Binding-site contacts:
Ligand atom C2 contacts residue ASN158 of chain 1.B at 2.6 Å.
Ligand atom C3 contacts residue TRP215 of chain 1.A at 4.3 Å (hydrophobic).
Ligand atom C7 contacts residue ASN158 of chain 1.B at 3.6 Å.
Ligand atom O5 contacts residue TRP215 of chain 1.A at 3.9 Å.
Ligand atom C2 contacts residue TRP215 of chain 1.A at 3.9 Å (hydrophobic).
Ligand atom N2 contacts residue SER212 of chain 1.A at 3.4 Å (h-bond).
Ligand atom C8 contacts residue SER212 of chain 1.A at 3.5 Å.
Ligand atom C1 contacts residue SER212 of chain 1.A at 4.2 Å.
Ligand atom C7 contacts residue TRP215 of chain 1.A at 4.0 Å (hydrophobic).
Ligand atom C8 contacts residue THR180 of chain 1.A at 4.2 Å.
Ligand atom O7 contacts residue ASN158 of chain 1.B at 3.7 Å.
Ligand atom C1 contacts residue ASN158 of chain 1.B at 1.5 Å.
Ligand atom C7 contacts residue PRO214 of chain 1.A at 4.3 Å (hydrophobic).
Ligand atom C5 contacts residue ASN158 of chain 1.B at 3.6 Å.
Ligand atom O5 contacts residue TRP215 of chain 1.A at 4.2 Å.
Ligand atom C8 contacts residue PRO214 of chain 1.A at 4.3 Å (hydrophobic).
Ligand atom C1 contacts residue TRP215 of chain 1.A at 4.5 Å (hydrophobic).
Ligand atom C5 contacts residue LEU237 of chain 1.B at 4.2 Å (hydrophobic).
Ligand atom C7 contacts residue SER212 of chain 1.A at 3.8 Å.
Ligand atom C4 contacts residue ASN158 of chain 1.B at 4.2 Å.
Ligand atom C3 contacts residue TRP215 of chain 1.A at 4.1 Å (hydrophobic).
Ligand atom C8 contacts residue ILE235 of chain 1.B at 4.0 Å (hydrophobic).
Ligand atom O7 contacts residue ARG213 of chain 1.A at 4.0 Å.
Ligand atom C6 contacts residue TRP215 of chain 1.A at 3.8 Å (hydrophobic).
Ligand atom C2 contacts residue TRP215 of chain 1.A at 4.3 Å (hydrophobic).
Ligand atom C5 contacts residue TRP215 of chain 1.A at 4.0 Å (hydrophobic).
Ligand atom O7 contacts residue TRP215 of chain 1.A at 3.0 Å (h-bond).
Ligand atom C2 contacts residue SER212 of chain 1.A at 4.3 Å.
Ligand atom O5 contacts residue ASN158 of chain 1.B at 2.3 Å (h-bond).
Ligand atom O7 contacts residue PRO214 of chain 1.A at 3.5 Å.
Ligand atom C8 contacts residue THR160 of chain 1.B at 4.4 Å.
Ligand atom C6 contacts residue THR160 of chain 1.B at 4.4 Å.
Ligand atom C4 contacts residue TRP215 of chain 1.A at 3.8 Å (hydrophobic).
Ligand atom N2 contacts residue ASN158 of chain 1.B at 3.2 Å (h-bond).
Ligand atom C5 contacts residue TRP215 of chain 1.A at 4.3 Å (hydrophobic).
Ligand atom C3 contacts residue ASN158 of chain 1.B at 3.9 Å.
Ligand atom C1 contacts residue TRP215 of chain 1.A at 3.8 Å (hydrophobic).
Ligand atom O3 contacts residue TRP215 of chain 1.A at 3.9 Å.

The small molecule below binds the protein below.
Small molecule (SMILES): CC(=O)N[C@H]1[C@H](O[C@H]2[C@H](O)[C@@H](NC(C)=O)CO[C@@H]2CO)O[C@H](CO)[C@@H](O[C@@H]2O[C@H](CO)[C@@H](O)[C@H](O)[C@@H]2O)[C@@H]1O

Sequence of chain 1.B:
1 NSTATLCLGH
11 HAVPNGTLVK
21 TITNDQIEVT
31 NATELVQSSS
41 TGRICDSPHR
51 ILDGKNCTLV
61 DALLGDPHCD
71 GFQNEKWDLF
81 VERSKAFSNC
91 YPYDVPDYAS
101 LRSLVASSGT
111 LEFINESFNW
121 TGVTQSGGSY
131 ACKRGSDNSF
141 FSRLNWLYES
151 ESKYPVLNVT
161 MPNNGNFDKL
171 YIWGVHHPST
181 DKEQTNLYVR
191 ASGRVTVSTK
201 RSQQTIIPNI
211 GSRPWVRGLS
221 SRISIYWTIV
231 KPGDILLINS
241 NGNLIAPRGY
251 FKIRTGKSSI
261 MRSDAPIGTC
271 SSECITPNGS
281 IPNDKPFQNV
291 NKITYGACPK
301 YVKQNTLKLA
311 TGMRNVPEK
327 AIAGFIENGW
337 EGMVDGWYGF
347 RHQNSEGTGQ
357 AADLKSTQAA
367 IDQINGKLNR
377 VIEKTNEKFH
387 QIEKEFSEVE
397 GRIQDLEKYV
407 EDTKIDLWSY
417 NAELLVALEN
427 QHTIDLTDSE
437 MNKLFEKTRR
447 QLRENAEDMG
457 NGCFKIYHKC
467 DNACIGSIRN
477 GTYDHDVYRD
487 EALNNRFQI

Sequence of chain 1.A:
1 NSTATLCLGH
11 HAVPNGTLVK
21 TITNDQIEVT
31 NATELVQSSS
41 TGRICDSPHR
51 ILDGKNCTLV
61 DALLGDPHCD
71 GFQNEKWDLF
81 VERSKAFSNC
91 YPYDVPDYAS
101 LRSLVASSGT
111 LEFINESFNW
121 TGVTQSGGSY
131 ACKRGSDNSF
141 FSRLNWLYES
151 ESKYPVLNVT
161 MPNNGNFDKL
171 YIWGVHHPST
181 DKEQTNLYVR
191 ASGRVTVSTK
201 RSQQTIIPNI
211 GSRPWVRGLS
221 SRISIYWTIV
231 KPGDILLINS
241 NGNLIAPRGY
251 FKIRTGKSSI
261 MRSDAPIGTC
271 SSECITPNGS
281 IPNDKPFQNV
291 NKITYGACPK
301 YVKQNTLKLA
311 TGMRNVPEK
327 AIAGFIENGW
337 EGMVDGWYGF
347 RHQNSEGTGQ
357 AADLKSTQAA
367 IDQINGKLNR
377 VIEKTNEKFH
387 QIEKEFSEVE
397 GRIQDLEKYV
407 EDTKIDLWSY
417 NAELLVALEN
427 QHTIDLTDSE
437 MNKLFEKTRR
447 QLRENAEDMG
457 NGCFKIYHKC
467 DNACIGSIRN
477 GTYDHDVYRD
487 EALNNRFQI